Binding-site contacts:
Ligand atom C7 contacts residue ARG239 of chain 1.B at 3.3 Å.
Ligand atom F25 contacts residue LEU49 of chain 1.B at 3.6 Å.
Ligand atom C9 contacts residue LEU64 of chain 1.B at 3.7 Å (hydrophobic).
Ligand atom C14 contacts residue ALA57 of chain 1.B at 3.8 Å (hydrophobic).
Ligand atom CL28 contacts residue VAL7 of chain 1.B at 3.5 Å.
Ligand atom N21 contacts residue LEU64 of chain 1.B at 3.4 Å.
Ligand atom N20 contacts residue LYS42 of chain 1.B at 3.4 Å.
Ligand atom N23 contacts residue GLU60 of chain 1.B at 3.4 Å (salt-bridge).
Ligand atom C5 contacts residue MET380 of chain 1.B at 3.7 Å (hydrophobic).
Ligand atom CL28 contacts residue VAL44 of chain 1.B at 3.6 Å.
Ligand atom C13 contacts residue GLU60 of chain 1.B at 3.4 Å.
Ligand atom F25 contacts residue LEU46 of chain 1.B at 3.6 Å.
Ligand atom C6 contacts residue TRP243 of chain 1.B at 3.8 Å (hydrophobic).
Ligand atom F27 contacts residue GLU53 of chain 1.B at 3.2 Å.
Ligand atom F25 contacts residue GLU53 of chain 1.B at 3.2 Å.
Ligand atom N24 contacts residue GLU60 of chain 1.B at 3.6 Å.
Ligand atom C2 contacts residue MET380 of chain 1.B at 3.4 Å (hydrophobic).
Ligand atom N23 contacts residue ALA57 of chain 1.B at 3.6 Å.
Ligand atom CL28 contacts residue LYS42 of chain 1.B at 3.3 Å.
Ligand atom C1 contacts residue GLU60 of chain 1.B at 3.3 Å.
Ligand atom N22 contacts residue TRP243 of chain 1.B at 3.8 Å.
Ligand atom F27 contacts residue GLN339 of chain 1.B at 3.6 Å.
Ligand atom F25 contacts residue ALA57 of chain 1.B at 3.3 Å.
Ligand atom N17 contacts residue MET380 of chain 1.B at 3.6 Å.
Ligand atom N19 contacts residue LYS42 of chain 1.B at 3.5 Å.
Ligand atom C3 contacts residue ALA57 of chain 1.B at 3.5 Å (hydrophobic).
Ligand atom N18 contacts residue ALA57 of chain 1.B at 3.5 Å.
Ligand atom C7 contacts residue LEU64 of chain 1.B at 3.8 Å (hydrophobic).
Ligand atom C11 contacts residue ALA57 of chain 1.B at 3.5 Å (hydrophobic).
Ligand atom CL28 contacts residue ALA8 of chain 1.B at 3.8 Å.
Ligand atom F26 contacts residue GLN339 of chain 1.B at 3.3 Å.
Ligand atom C6 contacts residue LEU64 of chain 1.B at 3.8 Å (hydrophobic).
Ligand atom C6 contacts residue VAL7 of chain 1.B at 3.8 Å (hydrophobic).
Ligand atom C4 contacts residue LEU64 of chain 1.B at 3.7 Å (hydrophobic).
Ligand atom C4 contacts residue ARG239 of chain 1.B at 3.8 Å.
Ligand atom N20 contacts residue VAL7 of chain 1.B at 3.5 Å.
Ligand atom N18 contacts residue MET380 of chain 1.B at 3.8 Å.
Ligand atom N22 contacts residue LEU64 of chain 1.B at 3.4 Å.
Ligand atom C2 contacts residue ASN56 of chain 1.B at 3.5 Å.
Ligand atom N19 contacts residue ARG239 of chain 1.B at 3.7 Å.

Sequence of chain 1.B:
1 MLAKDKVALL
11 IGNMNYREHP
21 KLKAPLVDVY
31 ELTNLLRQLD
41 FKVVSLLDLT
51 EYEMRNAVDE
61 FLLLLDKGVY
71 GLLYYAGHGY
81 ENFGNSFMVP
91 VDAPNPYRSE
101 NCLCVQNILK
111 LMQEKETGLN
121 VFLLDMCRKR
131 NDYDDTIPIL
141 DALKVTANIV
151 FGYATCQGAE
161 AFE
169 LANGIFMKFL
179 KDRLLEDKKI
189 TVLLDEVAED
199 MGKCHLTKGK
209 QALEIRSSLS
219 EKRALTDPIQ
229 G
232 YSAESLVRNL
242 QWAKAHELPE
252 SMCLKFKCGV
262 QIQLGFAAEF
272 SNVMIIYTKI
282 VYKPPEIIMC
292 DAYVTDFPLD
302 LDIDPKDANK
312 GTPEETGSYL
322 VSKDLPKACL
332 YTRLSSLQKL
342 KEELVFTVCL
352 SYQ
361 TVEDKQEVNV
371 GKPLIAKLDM

The small molecule below binds the protein below.
Small molecule (SMILES): FC(F)(F)c1nccc(NC2CCC(Nc3ccc4nnc(Cl)n4n3)CC2)n1